Binding-site contacts:
Ligand atom C2 contacts residue HIS104 of chain 19.C at 4.2 Å.
Ligand atom C2 contacts residue ASN154 of chain 19.A at 2.5 Å.
Ligand atom C1 contacts residue ASN154 of chain 19.A at 1.4 Å.
Ligand atom C4 contacts residue HIS104 of chain 19.C at 4.0 Å.
Ligand atom C1 contacts residue HIS104 of chain 19.C at 3.5 Å.
Ligand atom O6 contacts residue HIS104 of chain 19.C at 3.6 Å.
Ligand atom O4 contacts residue HIS104 of chain 19.C at 3.8 Å.
Ligand atom C6 contacts residue HIS104 of chain 19.C at 3.8 Å.
Ligand atom C5 contacts residue ASN154 of chain 19.A at 3.6 Å.
Ligand atom O5 contacts residue HIS104 of chain 19.C at 3.7 Å.
Ligand atom C4 contacts residue ASN154 of chain 19.A at 4.2 Å.
Ligand atom C3 contacts residue ASN154 of chain 19.A at 3.8 Å.
Ligand atom C7 contacts residue ASN154 of chain 19.A at 3.5 Å.
Ligand atom N2 contacts residue ASN154 of chain 19.A at 3.0 Å (h-bond).
Ligand atom C3 contacts residue HIS104 of chain 19.C at 3.7 Å.
Ligand atom O7 contacts residue ASN154 of chain 19.A at 3.2 Å (h-bond).
Ligand atom O5 contacts residue ASN154 of chain 19.A at 2.3 Å (h-bond).
Ligand atom C5 contacts residue HIS104 of chain 19.C at 3.4 Å.

Sequence of chain 19.A:
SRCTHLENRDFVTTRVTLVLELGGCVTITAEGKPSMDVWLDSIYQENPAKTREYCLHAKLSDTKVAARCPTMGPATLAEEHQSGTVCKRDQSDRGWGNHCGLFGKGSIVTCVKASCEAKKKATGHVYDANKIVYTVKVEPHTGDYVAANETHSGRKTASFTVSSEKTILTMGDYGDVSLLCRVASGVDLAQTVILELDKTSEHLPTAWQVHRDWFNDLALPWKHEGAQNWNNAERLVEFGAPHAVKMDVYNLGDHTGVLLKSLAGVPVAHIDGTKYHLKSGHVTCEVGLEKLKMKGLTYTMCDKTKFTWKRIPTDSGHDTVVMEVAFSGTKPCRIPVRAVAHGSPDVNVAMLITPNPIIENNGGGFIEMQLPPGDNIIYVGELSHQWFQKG

A small-molecule ligand and the protein it binds are described below.
Small molecule (SMILES): CC(=O)N[C@@H]1[C@@H](O)[C@H](O)[C@@H](CO)O[C@H]1O

Sequence of chain 19.C:
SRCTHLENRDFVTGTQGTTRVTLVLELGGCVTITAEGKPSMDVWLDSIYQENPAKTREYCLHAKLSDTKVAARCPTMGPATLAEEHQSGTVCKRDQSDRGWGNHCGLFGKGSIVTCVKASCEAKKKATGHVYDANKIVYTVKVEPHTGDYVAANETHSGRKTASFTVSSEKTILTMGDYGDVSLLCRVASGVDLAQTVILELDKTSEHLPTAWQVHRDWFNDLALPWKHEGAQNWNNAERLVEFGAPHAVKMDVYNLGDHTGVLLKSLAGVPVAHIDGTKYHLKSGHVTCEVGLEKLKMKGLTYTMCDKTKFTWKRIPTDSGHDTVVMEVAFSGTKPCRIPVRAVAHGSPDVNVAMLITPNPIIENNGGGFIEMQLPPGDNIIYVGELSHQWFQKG